Sequence of chain 1.F:
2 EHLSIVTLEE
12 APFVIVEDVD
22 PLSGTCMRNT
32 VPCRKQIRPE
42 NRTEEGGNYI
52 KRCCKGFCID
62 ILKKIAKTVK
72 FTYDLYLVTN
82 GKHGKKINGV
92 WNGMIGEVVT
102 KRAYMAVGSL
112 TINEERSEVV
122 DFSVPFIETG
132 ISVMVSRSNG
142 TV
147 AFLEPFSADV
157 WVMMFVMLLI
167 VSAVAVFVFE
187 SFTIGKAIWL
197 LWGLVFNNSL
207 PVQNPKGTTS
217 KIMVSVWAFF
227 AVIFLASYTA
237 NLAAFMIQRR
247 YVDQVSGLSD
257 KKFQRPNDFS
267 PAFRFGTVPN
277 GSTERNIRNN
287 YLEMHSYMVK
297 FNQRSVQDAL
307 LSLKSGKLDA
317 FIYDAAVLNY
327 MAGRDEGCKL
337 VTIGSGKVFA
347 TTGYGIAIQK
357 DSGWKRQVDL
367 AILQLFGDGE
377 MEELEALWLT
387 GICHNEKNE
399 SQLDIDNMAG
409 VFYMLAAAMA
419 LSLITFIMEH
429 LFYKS

Binding-site contacts:
Ligand atom O4 contacts residue ASN276 of chain 1.F at 2.5 Å (h-bond).
Ligand atom N2 contacts residue PRO275 of chain 1.F at 4.3 Å.
Ligand atom O7 contacts residue ARG300 of chain 1.F at 3.6 Å (salt-bridge).
Ligand atom O3 contacts residue ASN276 of chain 1.F at 3.4 Å.
Ligand atom O3 contacts residue PRO275 of chain 1.F at 2.5 Å (h-bond).
Ligand atom C8 contacts residue VAL274 of chain 1.F at 4.0 Å (hydrophobic).
Ligand atom C3 contacts residue PRO275 of chain 1.F at 3.9 Å (hydrophobic).
Ligand atom C4 contacts residue ASN276 of chain 1.F at 3.8 Å.
Ligand atom C8 contacts residue ARG300 of chain 1.F at 4.0 Å.
Ligand atom C7 contacts residue ARG300 of chain 1.F at 4.2 Å.
Ligand atom O7 contacts residue PRO275 of chain 1.F at 4.4 Å.
Ligand atom C3 contacts residue ASN276 of chain 1.F at 4.0 Å.

This small molecule binds to this protein.
Small molecule (SMILES): CC(=O)N[C@@H]1[C@@H](O)[C@H](O)[C@@H](CO)O[C@H]1O